Sequence of chain 5.E:
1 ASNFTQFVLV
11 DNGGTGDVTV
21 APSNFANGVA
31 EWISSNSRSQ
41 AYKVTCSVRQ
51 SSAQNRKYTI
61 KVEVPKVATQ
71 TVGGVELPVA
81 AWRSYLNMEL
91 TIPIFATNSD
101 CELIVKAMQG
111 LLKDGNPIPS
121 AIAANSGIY

Binding-site contacts:
Ligand atom O2' contacts residue GLU63 of chain 34.E at 3.2 Å (salt-bridge).
Ligand atom OP1 contacts residue SER51 of chain 5.E at 3.5 Å.
Ligand atom OP2 contacts residue TYR85 of chain 34.E at 2.6 Å (h-bond).
Ligand atom N1 contacts residue TYR85 of chain 34.E at 3.5 Å.
Ligand atom P contacts residue SER51 of chain 5.E at 3.5 Å.
Ligand atom OP1 contacts residue SER52 of chain 5.E at 3.2 Å.
Ligand atom C6 contacts residue THR45 of chain 34.E at 3.3 Å.
Ligand atom OP2 contacts residue ARG49 of chain 5.E at 2.3 Å (salt-bridge).
Ligand atom N6 contacts residue THR59 of chain 34.E at 2.8 Å (h-bond).
Ligand atom O4' contacts residue LYS61 of chain 34.E at 2.8 Å (salt-bridge).
Ligand atom C8 contacts residue LYS61 of chain 34.E at 3.4 Å.
Ligand atom C4 contacts residue TYR85 of chain 34.E at 3.6 Å (hydrophobic).
Ligand atom C4' contacts residue TYR85 of chain 34.E at 3.2 Å (hydrophobic).
Ligand atom OP1 contacts residue SER51 of chain 5.E at 2.9 Å (h-bond).
Ligand atom N6 contacts residue THR45 of chain 34.E at 2.7 Å (h-bond).
Ligand atom OP1 contacts residue ARG49 of chain 5.E at 2.5 Å (salt-bridge).
Ligand atom C5' contacts residue TYR85 of chain 34.E at 2.9 Å (hydrophobic).
Ligand atom P contacts residue ARG49 of chain 5.E at 3.0 Å.
Ligand atom N6 contacts residue CYS46 of chain 34.E at 3.3 Å (h-bond).
Ligand atom N1 contacts residue SER47 of chain 34.E at 2.9 Å (h-bond).
Ligand atom OP1 contacts residue ASN55 of chain 5.E at 2.8 Å (h-bond).
Ligand atom N9 contacts residue LYS61 of chain 34.E at 3.3 Å (salt-bridge).
Ligand atom OP2 contacts residue ASN55 of chain 5.E at 3.4 Å (h-bond).
Ligand atom O3' contacts residue ARG49 of chain 5.E at 3.4 Å (salt-bridge).
Ligand atom C2' contacts residue TYR85 of chain 34.E at 3.4 Å (hydrophobic).
Ligand atom C5' contacts residue SER51 of chain 5.E at 3.3 Å.
Ligand atom N7 contacts residue LYS61 of chain 34.E at 3.3 Å.
Ligand atom O2' contacts residue TYR85 of chain 34.E at 3.4 Å.
Ligand atom C2 contacts residue SER47 of chain 34.E at 3.2 Å.
Ligand atom OP2 contacts residue LYS57 of chain 5.E at 2.6 Å (salt-bridge).
Ligand atom O2 contacts residue ASN87 of chain 34.E at 3.3 Å (h-bond).
Ligand atom N7 contacts residue THR45 of chain 34.E at 2.6 Å (h-bond).
Ligand atom C5' contacts residue ARG49 of chain 5.E at 3.5 Å.
Ligand atom C2' contacts residue GLU63 of chain 34.E at 3.5 Å.
Ligand atom O3' contacts residue SER51 of chain 5.E at 3.3 Å (h-bond).
Ligand atom N3 contacts residue TYR85 of chain 34.E at 3.5 Å.
Ligand atom OP2 contacts residue SER51 of chain 5.E at 3.4 Å (h-bond).
Ligand atom OP2 contacts residue LYS43 of chain 34.E at 2.7 Å (salt-bridge).
Ligand atom C5 contacts residue THR45 of chain 34.E at 3.2 Å.
Ligand atom C3' contacts residue TYR85 of chain 34.E at 3.4 Å (hydrophobic).

Sequence of chain 34.E:
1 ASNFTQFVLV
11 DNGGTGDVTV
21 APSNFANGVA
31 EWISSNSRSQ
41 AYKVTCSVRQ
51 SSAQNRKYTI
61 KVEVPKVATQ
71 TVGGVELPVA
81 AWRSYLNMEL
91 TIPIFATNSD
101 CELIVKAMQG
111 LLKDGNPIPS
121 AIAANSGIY

The protein below binds the small molecule below.
Small molecule (SMILES): N=c1ccn([C@@H]2O[C@H](CO[P](=O)(O)O[C@H]3[C@@H](O)[C@H](n4cnc5c(N)ncnc54)O[C@@H]3CO[P](=O)(O)O[C@H]3[C@@H](O)[C@H](n4ccc(N)nc4=O)O[C@@H]3CO[P](=O)(O)O[C@H]3[C@@H](O)[C@H](n4ccc(=O)[nH]c4=O)O[C@@H]3CO[P](=O)(O)O[C@H]3[C@@H](O)[C@H](n4cnc5c(N)ncnc54)O[C@@H]3CO[P](=O)(O)O[C@H]3[C@@H](O)[C@H](n4cnc5c(=O)nc(N)[nH]c54)O[C@@H]3CO[P](=O)(O)O[C@H]3[C@@H](O)[C@H](n4cnc5c(=O)nc(N)[nH]c54)O[C@@H]3CO)[C@@H](O[P](=O)(O)OC[C@H]3O[C@@H](n4ccc(N)nc4=O)[C@H](O)[C@@H]3O)[C@H]2O)c(=O)[nH]1